Sequence of chain 1.C:
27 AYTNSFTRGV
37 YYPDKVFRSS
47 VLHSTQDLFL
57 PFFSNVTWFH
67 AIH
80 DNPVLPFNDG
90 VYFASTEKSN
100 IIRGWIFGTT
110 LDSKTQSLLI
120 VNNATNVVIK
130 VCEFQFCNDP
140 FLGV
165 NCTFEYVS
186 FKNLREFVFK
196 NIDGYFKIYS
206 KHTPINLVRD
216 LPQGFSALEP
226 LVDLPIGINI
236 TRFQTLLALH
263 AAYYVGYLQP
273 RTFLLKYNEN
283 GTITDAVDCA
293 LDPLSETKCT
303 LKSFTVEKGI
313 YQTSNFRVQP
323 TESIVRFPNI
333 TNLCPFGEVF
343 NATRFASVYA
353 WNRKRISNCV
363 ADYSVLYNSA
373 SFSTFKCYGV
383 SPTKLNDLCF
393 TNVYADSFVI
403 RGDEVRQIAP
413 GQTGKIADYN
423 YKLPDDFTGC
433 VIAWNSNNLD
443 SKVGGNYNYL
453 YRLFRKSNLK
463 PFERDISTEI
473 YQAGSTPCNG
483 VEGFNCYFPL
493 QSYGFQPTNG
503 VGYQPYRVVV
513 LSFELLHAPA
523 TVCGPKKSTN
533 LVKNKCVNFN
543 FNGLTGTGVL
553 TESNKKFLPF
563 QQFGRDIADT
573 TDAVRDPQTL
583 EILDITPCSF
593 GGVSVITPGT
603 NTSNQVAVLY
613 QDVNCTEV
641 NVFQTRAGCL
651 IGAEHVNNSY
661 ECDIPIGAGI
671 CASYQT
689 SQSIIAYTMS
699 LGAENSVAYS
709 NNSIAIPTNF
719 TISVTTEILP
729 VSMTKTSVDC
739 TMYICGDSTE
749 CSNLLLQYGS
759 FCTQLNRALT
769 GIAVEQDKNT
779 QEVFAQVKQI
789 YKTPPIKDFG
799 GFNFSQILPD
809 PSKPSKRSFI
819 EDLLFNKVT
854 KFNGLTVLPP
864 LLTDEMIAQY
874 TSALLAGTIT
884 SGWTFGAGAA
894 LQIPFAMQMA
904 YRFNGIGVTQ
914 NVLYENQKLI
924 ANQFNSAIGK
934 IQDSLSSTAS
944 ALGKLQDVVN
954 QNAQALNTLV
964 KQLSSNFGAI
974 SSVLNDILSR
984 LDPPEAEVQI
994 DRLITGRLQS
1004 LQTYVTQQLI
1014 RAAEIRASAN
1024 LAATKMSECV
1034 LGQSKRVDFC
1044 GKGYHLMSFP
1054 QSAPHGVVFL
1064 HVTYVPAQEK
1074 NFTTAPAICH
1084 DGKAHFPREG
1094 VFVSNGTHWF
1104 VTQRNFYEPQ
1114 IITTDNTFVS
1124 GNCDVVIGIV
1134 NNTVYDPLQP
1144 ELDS

This small molecule binds to this protein.
Small molecule (SMILES): CC(=O)N[C@H]1[C@H](O[C@H]2[C@H](O)[C@@H](NC(C)=O)CO[C@@H]2CO)O[C@H](CO)[C@@H](O)[C@@H]1O

Sequence of chain 1.A:
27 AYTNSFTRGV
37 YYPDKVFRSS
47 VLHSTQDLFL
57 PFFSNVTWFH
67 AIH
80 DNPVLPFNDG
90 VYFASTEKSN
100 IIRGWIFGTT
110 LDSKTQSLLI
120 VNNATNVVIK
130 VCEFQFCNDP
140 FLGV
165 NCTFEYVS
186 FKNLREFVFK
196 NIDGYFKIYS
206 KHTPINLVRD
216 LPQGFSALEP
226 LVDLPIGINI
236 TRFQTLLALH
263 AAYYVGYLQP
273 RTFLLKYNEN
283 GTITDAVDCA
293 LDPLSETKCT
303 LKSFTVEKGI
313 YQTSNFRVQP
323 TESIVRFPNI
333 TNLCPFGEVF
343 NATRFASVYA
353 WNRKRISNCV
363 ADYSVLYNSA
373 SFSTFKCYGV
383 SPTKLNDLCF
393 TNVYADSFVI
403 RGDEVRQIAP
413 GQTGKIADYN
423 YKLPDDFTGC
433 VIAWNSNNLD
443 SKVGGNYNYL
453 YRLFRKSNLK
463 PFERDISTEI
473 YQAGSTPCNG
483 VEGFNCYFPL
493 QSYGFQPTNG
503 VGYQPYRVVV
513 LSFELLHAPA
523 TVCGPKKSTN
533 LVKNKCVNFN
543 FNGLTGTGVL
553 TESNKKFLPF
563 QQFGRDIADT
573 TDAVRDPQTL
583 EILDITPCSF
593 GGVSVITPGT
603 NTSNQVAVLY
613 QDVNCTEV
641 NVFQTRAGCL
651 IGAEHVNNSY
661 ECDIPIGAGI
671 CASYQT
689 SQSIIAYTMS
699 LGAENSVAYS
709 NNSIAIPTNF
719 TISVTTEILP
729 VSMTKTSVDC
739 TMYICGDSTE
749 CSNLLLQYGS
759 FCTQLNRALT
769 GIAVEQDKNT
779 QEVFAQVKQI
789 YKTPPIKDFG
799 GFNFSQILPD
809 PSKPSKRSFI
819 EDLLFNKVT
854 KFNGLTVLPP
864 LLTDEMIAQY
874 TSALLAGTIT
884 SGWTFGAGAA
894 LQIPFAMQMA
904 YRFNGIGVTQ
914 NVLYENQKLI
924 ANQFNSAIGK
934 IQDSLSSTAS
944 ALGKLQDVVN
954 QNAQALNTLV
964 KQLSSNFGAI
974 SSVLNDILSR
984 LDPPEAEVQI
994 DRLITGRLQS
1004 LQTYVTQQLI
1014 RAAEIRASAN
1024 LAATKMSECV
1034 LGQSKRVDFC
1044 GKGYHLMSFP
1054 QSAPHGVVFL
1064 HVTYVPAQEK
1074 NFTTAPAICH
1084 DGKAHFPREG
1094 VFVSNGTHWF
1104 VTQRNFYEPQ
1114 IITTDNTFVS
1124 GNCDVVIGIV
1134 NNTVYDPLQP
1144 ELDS

Binding-site contacts:
Ligand atom N2 contacts residue LYS462 of chain 1.C at 3.9 Å.
Ligand atom O5 contacts residue ASN234 of chain 1.A at 2.4 Å (h-bond).
Ligand atom C5 contacts residue THR236 of chain 1.A at 3.5 Å.
Ligand atom O6 contacts residue THR108 of chain 1.A at 3.5 Å.
Ligand atom O6 contacts residue LYS458 of chain 1.C at 4.1 Å.
Ligand atom C7 contacts residue ASN234 of chain 1.A at 3.8 Å.
Ligand atom C3 contacts residue ASN234 of chain 1.A at 3.8 Å.
Ligand atom O5 contacts residue THR108 of chain 1.A at 4.2 Å.
Ligand atom O7 contacts residue ASN234 of chain 1.A at 4.3 Å.
Ligand atom C8 contacts residue ARG237 of chain 1.A at 3.9 Å.
Ligand atom C8 contacts residue ASN460 of chain 1.C at 4.0 Å.
Ligand atom C7 contacts residue LYS462 of chain 1.C at 4.1 Å.
Ligand atom C6 contacts residue LYS458 of chain 1.C at 4.3 Å.
Ligand atom C7 contacts residue GLU465 of chain 1.C at 3.9 Å.
Ligand atom C8 contacts residue LYS462 of chain 1.C at 3.4 Å.
Ligand atom C6 contacts residue THR236 of chain 1.A at 3.8 Å.
Ligand atom C4 contacts residue ASN234 of chain 1.A at 4.2 Å.
Ligand atom C8 contacts residue ARG457 of chain 1.C at 4.1 Å.
Ligand atom C2 contacts residue ASN234 of chain 1.A at 2.4 Å.
Ligand atom N2 contacts residue GLU465 of chain 1.C at 4.2 Å.
Ligand atom O6 contacts residue THR236 of chain 1.A at 3.4 Å (h-bond).
Ligand atom C1 contacts residue THR236 of chain 1.A at 3.9 Å.
Ligand atom O7 contacts residue GLU465 of chain 1.C at 4.3 Å.
Ligand atom O7 contacts residue ARG457 of chain 1.C at 3.0 Å (salt-bridge).
Ligand atom C1 contacts residue ASN234 of chain 1.A at 1.4 Å.
Ligand atom O5 contacts residue THR236 of chain 1.A at 3.4 Å.
Ligand atom O3 contacts residue SER459 of chain 1.C at 4.5 Å.
Ligand atom C8 contacts residue GLU465 of chain 1.C at 3.3 Å.
Ligand atom O7 contacts residue SER459 of chain 1.C at 3.9 Å.
Ligand atom C5 contacts residue ASN234 of chain 1.A at 3.7 Å.
Ligand atom C7 contacts residue ARG457 of chain 1.C at 3.8 Å.
Ligand atom O6 contacts residue SER459 of chain 1.C at 3.2 Å (h-bond).
Ligand atom N2 contacts residue ASN234 of chain 1.A at 2.9 Å (h-bond).